Binding-site contacts:
Ligand atom C5 contacts residue ASN28 of chain 3.A at 3.7 Å.
Ligand atom C6 contacts residue ALA29 of chain 3.A at 3.9 Å (hydrophobic).
Ligand atom O6 contacts residue THR30 of chain 3.A at 3.1 Å (h-bond).
Ligand atom O6 contacts residue ALA29 of chain 3.A at 3.5 Å (h-bond).
Ligand atom C5 contacts residue ALA29 of chain 3.A at 4.2 Å (hydrophobic).
Ligand atom C3 contacts residue ASN28 of chain 3.A at 3.9 Å.
Ligand atom C4 contacts residue ASN28 of chain 3.A at 4.2 Å.
Ligand atom O7 contacts residue ASN28 of chain 3.A at 3.5 Å (h-bond).
Ligand atom C6 contacts residue THR30 of chain 3.A at 3.3 Å.
Ligand atom N2 contacts residue ASN28 of chain 3.A at 3.0 Å (h-bond).
Ligand atom O5 contacts residue ALA29 of chain 3.A at 3.7 Å.
Ligand atom C7 contacts residue ASN28 of chain 3.A at 3.4 Å.
Ligand atom C2 contacts residue ASN28 of chain 3.A at 2.5 Å.
Ligand atom C1 contacts residue ASN28 of chain 3.A at 1.5 Å.
Ligand atom O5 contacts residue ASN28 of chain 3.A at 2.4 Å (h-bond).

Sequence of chain 3.A:
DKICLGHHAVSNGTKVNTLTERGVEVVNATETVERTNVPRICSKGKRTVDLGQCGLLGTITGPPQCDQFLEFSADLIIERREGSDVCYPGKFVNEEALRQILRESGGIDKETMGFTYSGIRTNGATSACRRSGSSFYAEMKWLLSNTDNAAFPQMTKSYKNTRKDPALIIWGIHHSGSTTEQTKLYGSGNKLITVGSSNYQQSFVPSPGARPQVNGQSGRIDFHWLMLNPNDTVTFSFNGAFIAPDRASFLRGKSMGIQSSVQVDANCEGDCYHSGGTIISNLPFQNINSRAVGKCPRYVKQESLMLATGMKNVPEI

A protein and the small-molecule ligand that binds it are described below.
Small molecule (SMILES): CC(=O)N[C@@H]1[C@@H](O)[C@H](O)[C@@H](CO)O[C@H]1O